Sequence of chain 1.B:
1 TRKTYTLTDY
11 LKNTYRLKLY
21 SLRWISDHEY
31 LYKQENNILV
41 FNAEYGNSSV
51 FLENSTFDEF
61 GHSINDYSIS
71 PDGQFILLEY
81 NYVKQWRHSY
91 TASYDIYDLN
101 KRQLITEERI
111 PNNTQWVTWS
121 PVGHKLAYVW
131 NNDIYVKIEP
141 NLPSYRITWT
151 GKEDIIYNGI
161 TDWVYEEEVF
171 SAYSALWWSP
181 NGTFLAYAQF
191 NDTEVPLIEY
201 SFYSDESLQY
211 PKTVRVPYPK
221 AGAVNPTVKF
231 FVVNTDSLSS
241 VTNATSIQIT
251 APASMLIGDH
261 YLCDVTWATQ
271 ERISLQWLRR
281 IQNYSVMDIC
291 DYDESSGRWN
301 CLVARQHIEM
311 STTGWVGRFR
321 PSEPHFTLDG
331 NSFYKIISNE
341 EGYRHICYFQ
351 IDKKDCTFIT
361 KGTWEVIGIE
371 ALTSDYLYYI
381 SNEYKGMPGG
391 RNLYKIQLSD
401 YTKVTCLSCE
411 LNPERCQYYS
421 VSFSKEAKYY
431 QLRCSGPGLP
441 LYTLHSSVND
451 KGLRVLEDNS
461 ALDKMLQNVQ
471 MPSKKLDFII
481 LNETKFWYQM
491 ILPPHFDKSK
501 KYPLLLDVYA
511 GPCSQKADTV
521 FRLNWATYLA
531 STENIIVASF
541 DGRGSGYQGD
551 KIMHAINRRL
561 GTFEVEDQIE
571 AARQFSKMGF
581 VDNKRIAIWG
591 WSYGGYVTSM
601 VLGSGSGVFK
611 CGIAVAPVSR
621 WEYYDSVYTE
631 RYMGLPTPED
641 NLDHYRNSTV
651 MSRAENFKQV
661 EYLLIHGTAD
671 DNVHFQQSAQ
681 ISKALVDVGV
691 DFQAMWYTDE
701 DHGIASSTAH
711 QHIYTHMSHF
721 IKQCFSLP

Binding-site contacts:
Ligand atom C7 contacts residue ASN191 of chain 1.B at 3.3 Å.
Ligand atom O7 contacts residue ASN191 of chain 1.B at 3.2 Å (h-bond).
Ligand atom C8 contacts residue GLU194 of chain 1.B at 4.1 Å.
Ligand atom C2 contacts residue ILE156 of chain 1.B at 4.4 Å (hydrophobic).
Ligand atom C8 contacts residue ILE156 of chain 1.B at 3.8 Å (hydrophobic).
Ligand atom C7 contacts residue THR193 of chain 1.B at 4.3 Å.
Ligand atom C1 contacts residue ILE156 of chain 1.B at 4.0 Å (hydrophobic).
Ligand atom C1 contacts residue THR193 of chain 1.B at 3.4 Å.
Ligand atom C6 contacts residue GLU194 of chain 1.B at 3.9 Å.
Ligand atom O5 contacts residue ASN191 of chain 1.B at 2.3 Å (h-bond).
Ligand atom O6 contacts residue GLU194 of chain 1.B at 3.0 Å (salt-bridge).
Ligand atom C8 contacts residue THR150 of chain 1.B at 4.1 Å.
Ligand atom C5 contacts residue THR193 of chain 1.B at 3.7 Å.
Ligand atom C6 contacts residue THR193 of chain 1.B at 4.4 Å.
Ligand atom C1 contacts residue ASN191 of chain 1.B at 1.4 Å.
Ligand atom O6 contacts residue THR193 of chain 1.B at 3.5 Å.
Ligand atom O7 contacts residue ILE156 of chain 1.B at 4.5 Å.
Ligand atom C5 contacts residue ASN191 of chain 1.B at 3.6 Å.
Ligand atom C4 contacts residue ASN191 of chain 1.B at 4.3 Å.
Ligand atom O7 contacts residue LYS229 of chain 1.B at 4.3 Å.
Ligand atom O7 contacts residue THR193 of chain 1.B at 3.8 Å.
Ligand atom N2 contacts residue ASN191 of chain 1.B at 2.9 Å (h-bond).
Ligand atom C2 contacts residue ASN191 of chain 1.B at 2.4 Å.
Ligand atom C8 contacts residue THR193 of chain 1.B at 4.2 Å.
Ligand atom O5 contacts residue THR193 of chain 1.B at 3.7 Å.
Ligand atom C7 contacts residue ILE156 of chain 1.B at 3.8 Å (hydrophobic).
Ligand atom C3 contacts residue ASN191 of chain 1.B at 3.8 Å.
Ligand atom N2 contacts residue ILE156 of chain 1.B at 3.5 Å.
Ligand atom O7 contacts residue GLN189 of chain 1.B at 4.0 Å.

The protein below binds the small molecule below.
Small molecule (SMILES): CC(=O)N[C@H]1[C@H](O[C@H]2[C@H](O)[C@@H](NC(C)=O)CO[C@@H]2CO)O[C@H](CO)[C@@H](O)[C@@H]1O